This small molecule binds to this protein.
Small molecule (SMILES): O=C(O)[C@H]1CC(=O)N(c2ccccc2O)C1

Sequence of chain 1.A:
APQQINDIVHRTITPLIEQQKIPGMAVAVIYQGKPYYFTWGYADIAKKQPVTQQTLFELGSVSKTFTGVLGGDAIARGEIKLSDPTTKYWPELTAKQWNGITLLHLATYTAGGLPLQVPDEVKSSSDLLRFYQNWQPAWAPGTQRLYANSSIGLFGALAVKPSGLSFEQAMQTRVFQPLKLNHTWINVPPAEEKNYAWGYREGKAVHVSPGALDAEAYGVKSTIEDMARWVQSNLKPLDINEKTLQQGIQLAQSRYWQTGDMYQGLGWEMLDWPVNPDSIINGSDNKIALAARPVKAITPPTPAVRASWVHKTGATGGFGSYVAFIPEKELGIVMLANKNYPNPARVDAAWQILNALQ

Binding-site contacts:
Ligand atom O7 contacts residue GLY314 of chain 1.A at 3.7 Å.
Ligand atom C9 contacts residue ILE288 of chain 1.A at 3.9 Å (hydrophobic).
Ligand atom C12 contacts residue ALA315 of chain 1.A at 3.4 Å (hydrophobic).
Ligand atom C6 contacts residue TYR218 of chain 1.A at 3.5 Å (hydrophobic).
Ligand atom C9 contacts residue SER61 of chain 1.A at 3.2 Å.
Ligand atom C4 contacts residue ALA315 of chain 1.A at 3.5 Å (hydrophobic).
Ligand atom N8 contacts residue ALA315 of chain 1.A at 3.9 Å.
Ligand atom O13 contacts residue ILE288 of chain 1.A at 3.4 Å.
Ligand atom C6 contacts residue THR316 of chain 1.A at 3.9 Å.
Ligand atom O15 contacts residue SER61 of chain 1.A at 3.4 Å.
Ligand atom C2 contacts residue ASN149 of chain 1.A at 4.0 Å.
Ligand atom O16 contacts residue GLY314 of chain 1.A at 3.4 Å (h-bond).
Ligand atom C6 contacts residue GLY60 of chain 1.A at 3.9 Å.
Ligand atom C9 contacts residue TYR147 of chain 1.A at 3.6 Å (hydrophobic).
Ligand atom O16 contacts residue ALA315 of chain 1.A at 3.8 Å.
Ligand atom C10 contacts residue ILE288 of chain 1.A at 3.9 Å (hydrophobic).
Ligand atom C14 contacts residue THR313 of chain 1.A at 3.5 Å.
Ligand atom C14 contacts residue ALA315 of chain 1.A at 4.0 Å (hydrophobic).
Ligand atom C5 contacts residue SER61 of chain 1.A at 3.3 Å.
Ligand atom O15 contacts residue LYS312 of chain 1.A at 3.4 Å (salt-bridge).
Ligand atom C14 contacts residue GLY314 of chain 1.A at 3.9 Å.
Ligand atom C4 contacts residue SER61 of chain 1.A at 3.5 Å.
Ligand atom N8 contacts residue SER61 of chain 1.A at 3.5 Å (h-bond).
Ligand atom O16 contacts residue THR313 of chain 1.A at 3.1 Å (h-bond).
Ligand atom O7 contacts residue ALA315 of chain 1.A at 2.8 Å (h-bond).
Ligand atom O15 contacts residue TYR147 of chain 1.A at 3.5 Å (h-bond).
Ligand atom O13 contacts residue ASN149 of chain 1.A at 3.8 Å.
Ligand atom C10 contacts residue TYR147 of chain 1.A at 3.3 Å (hydrophobic).
Ligand atom C6 contacts residue ALA315 of chain 1.A at 3.7 Å (hydrophobic).
Ligand atom O7 contacts residue SER61 of chain 1.A at 2.7 Å (h-bond).
Ligand atom C1 contacts residue TYR218 of chain 1.A at 3.6 Å (hydrophobic).
Ligand atom C5 contacts residue ALA315 of chain 1.A at 3.3 Å (hydrophobic).
Ligand atom O15 contacts residue GLY314 of chain 1.A at 3.8 Å.
Ligand atom O13 contacts residue TYR147 of chain 1.A at 3.1 Å.
Ligand atom O7 contacts residue GLY60 of chain 1.A at 3.4 Å.
Ligand atom O7 contacts residue THR316 of chain 1.A at 3.9 Å.
Ligand atom C5 contacts residue THR316 of chain 1.A at 4.0 Å.
Ligand atom C6 contacts residue SER61 of chain 1.A at 4.0 Å.
Ligand atom O13 contacts residue SER61 of chain 1.A at 2.8 Å (h-bond).
Ligand atom O15 contacts residue THR313 of chain 1.A at 2.9 Å (h-bond).